Binding-site contacts:
Ligand atom O5' contacts residue HIS378 of chain 1.A at 3.6 Å.
Ligand atom O2' contacts residue TYR574 of chain 1.A at 3.3 Å (h-bond).
Ligand atom O6' contacts residue VAL456 of chain 1.A at 3.6 Å.
Ligand atom C1' contacts residue HIS378 of chain 1.A at 3.5 Å.
Ligand atom C5' contacts residue LEU137 of chain 1.A at 3.9 Å (hydrophobic).
Ligand atom O5' contacts residue LEU137 of chain 1.A at 4.0 Å.
Ligand atom C3' contacts residue GLY676 of chain 1.A at 3.9 Å.
Ligand atom C8 contacts residue HIS342 of chain 1.A at 3.9 Å.
Ligand atom C2' contacts residue HIS378 of chain 1.A at 3.4 Å.
Ligand atom N3 contacts residue LEU137 of chain 1.A at 3.7 Å.
Ligand atom O4 contacts residue GLY136 of chain 1.A at 3.2 Å.
Ligand atom O3' contacts residue GLY676 of chain 1.A at 3.1 Å (h-bond).
Ligand atom C7 contacts residue HIS342 of chain 1.A at 4.1 Å.
Ligand atom C6 contacts residue HIS378 of chain 1.A at 3.9 Å.
Ligand atom C6' contacts residue ASN485 of chain 1.A at 3.4 Å.
Ligand atom C6' contacts residue GLY136 of chain 1.A at 4.0 Å.
Ligand atom C2' contacts residue GLU673 of chain 1.A at 3.9 Å.
Ligand atom O4' contacts residue ASN485 of chain 1.A at 3.6 Å.
Ligand atom C9 contacts residue ASP284 of chain 1.A at 3.7 Å.
Ligand atom O3' contacts residue ALA674 of chain 1.A at 3.2 Å (h-bond).
Ligand atom C10 contacts residue ASP284 of chain 1.A at 3.8 Å.
Ligand atom O3' contacts residue GLU673 of chain 1.A at 2.7 Å (salt-bridge).
Ligand atom O2' contacts residue HIS378 of chain 1.A at 4.0 Å.
Ligand atom C7 contacts residue ASP340 of chain 1.A at 4.0 Å.
Ligand atom O4' contacts residue SER675 of chain 1.A at 3.6 Å.
Ligand atom O6' contacts residue LEU140 of chain 1.A at 3.6 Å.
Ligand atom O6' contacts residue HIS378 of chain 1.A at 2.8 Å (h-bond).
Ligand atom C4 contacts residue LEU137 of chain 1.A at 3.6 Å (hydrophobic).
Ligand atom C6' contacts residue HIS378 of chain 1.A at 3.5 Å.
Ligand atom O4 contacts residue LEU137 of chain 1.A at 3.2 Å (h-bond).
Ligand atom O2' contacts residue GLU673 of chain 1.A at 3.3 Å (salt-bridge).
Ligand atom C3' contacts residue GLU673 of chain 1.A at 3.5 Å.
Ligand atom C6' contacts residue LEU140 of chain 1.A at 3.8 Å (hydrophobic).
Ligand atom C4' contacts residue GLY676 of chain 1.A at 3.8 Å.
Ligand atom O6' contacts residue ASN485 of chain 1.A at 2.7 Å (h-bond).
Ligand atom C2 contacts residue HIS378 of chain 1.A at 3.8 Å.
Ligand atom O3' contacts residue SER675 of chain 1.A at 3.1 Å (h-bond).
Ligand atom O4' contacts residue GLY676 of chain 1.A at 2.9 Å (h-bond).
Ligand atom C5' contacts residue GLY136 of chain 1.A at 4.0 Å.
Ligand atom N1 contacts residue HIS378 of chain 1.A at 2.7 Å (h-bond).

This protein binds this small molecule.
Small molecule (SMILES): O=C1NC(c2ccccc2)=N[C@@]12O[C@H](CO)[C@@H](O)[C@H](O)[C@H]2O

Sequence of chain 1.A:
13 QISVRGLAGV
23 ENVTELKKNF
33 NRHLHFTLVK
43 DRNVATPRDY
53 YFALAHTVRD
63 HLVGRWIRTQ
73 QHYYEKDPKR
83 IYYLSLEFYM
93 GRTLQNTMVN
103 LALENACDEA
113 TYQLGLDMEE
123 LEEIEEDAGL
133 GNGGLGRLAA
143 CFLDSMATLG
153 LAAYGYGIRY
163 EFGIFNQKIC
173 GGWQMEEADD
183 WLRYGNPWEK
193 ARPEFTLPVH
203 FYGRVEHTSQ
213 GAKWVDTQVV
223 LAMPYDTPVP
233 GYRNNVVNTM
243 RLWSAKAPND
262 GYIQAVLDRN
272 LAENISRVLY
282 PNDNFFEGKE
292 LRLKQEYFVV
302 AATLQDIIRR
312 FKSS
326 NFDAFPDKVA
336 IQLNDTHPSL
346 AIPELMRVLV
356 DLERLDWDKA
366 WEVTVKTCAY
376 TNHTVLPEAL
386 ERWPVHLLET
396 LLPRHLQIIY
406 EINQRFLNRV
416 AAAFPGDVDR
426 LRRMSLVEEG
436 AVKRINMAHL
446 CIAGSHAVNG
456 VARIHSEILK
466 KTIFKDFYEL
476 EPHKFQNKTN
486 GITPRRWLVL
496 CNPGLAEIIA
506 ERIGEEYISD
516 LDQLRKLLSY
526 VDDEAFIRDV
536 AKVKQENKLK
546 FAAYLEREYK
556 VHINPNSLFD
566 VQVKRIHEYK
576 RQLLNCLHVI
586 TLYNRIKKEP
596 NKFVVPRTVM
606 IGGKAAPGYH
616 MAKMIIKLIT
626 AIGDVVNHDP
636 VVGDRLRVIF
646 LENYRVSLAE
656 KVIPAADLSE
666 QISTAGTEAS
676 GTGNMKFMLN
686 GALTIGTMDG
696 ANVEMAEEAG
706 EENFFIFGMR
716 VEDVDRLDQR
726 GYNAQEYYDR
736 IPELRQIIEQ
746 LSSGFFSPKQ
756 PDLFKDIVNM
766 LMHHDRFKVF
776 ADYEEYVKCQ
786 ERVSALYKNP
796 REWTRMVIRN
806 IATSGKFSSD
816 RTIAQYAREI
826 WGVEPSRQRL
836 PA